Sequence of chain 1.A:
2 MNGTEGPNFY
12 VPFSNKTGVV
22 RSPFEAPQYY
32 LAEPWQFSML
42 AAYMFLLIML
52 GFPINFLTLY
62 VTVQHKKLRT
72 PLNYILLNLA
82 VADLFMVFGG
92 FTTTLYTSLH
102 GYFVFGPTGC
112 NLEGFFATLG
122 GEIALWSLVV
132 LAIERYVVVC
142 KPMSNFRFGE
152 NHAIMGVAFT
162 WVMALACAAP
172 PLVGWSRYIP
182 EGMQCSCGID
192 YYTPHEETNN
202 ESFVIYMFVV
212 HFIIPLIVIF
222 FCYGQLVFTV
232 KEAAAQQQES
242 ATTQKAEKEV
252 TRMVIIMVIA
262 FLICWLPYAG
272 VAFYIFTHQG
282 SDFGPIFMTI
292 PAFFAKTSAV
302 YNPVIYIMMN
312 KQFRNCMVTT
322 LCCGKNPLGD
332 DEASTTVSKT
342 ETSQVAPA

Binding-site contacts:
Ligand atom O5 contacts residue SER282 of chain 1.A at 3.6 Å.
Ligand atom C5 contacts residue ASP283 of chain 1.A at 4.2 Å.
Ligand atom O7 contacts residue MET2 of chain 1.A at 4.2 Å.
Ligand atom O6 contacts residue ASP283 of chain 1.A at 3.1 Å (salt-bridge).
Ligand atom O7 contacts residue ASN3 of chain 1.A at 3.5 Å (h-bond).
Ligand atom C2 contacts residue ASN3 of chain 1.A at 2.5 Å.
Ligand atom O6 contacts residue SER282 of chain 1.A at 3.5 Å.
Ligand atom O5 contacts residue ASN3 of chain 1.A at 2.3 Å (h-bond).
Ligand atom C7 contacts residue GLY281 of chain 1.A at 3.7 Å.
Ligand atom C5 contacts residue ASN3 of chain 1.A at 3.6 Å.
Ligand atom O7 contacts residue GLY281 of chain 1.A at 3.3 Å (h-bond).
Ligand atom C3 contacts residue ASN3 of chain 1.A at 3.8 Å.
Ligand atom C1 contacts residue SER282 of chain 1.A at 4.1 Å.
Ligand atom C2 contacts residue SER282 of chain 1.A at 4.3 Å.
Ligand atom C1 contacts residue GLY281 of chain 1.A at 3.8 Å.
Ligand atom C4 contacts residue ASN3 of chain 1.A at 4.2 Å.
Ligand atom C2 contacts residue GLY281 of chain 1.A at 3.9 Å.
Ligand atom O5 contacts residue ASP283 of chain 1.A at 3.2 Å (salt-bridge).
Ligand atom N2 contacts residue GLY281 of chain 1.A at 4.1 Å.
Ligand atom C7 contacts residue ASN3 of chain 1.A at 3.5 Å.
Ligand atom C1 contacts residue ASN3 of chain 1.A at 1.4 Å.
Ligand atom O5 contacts residue GLY281 of chain 1.A at 4.4 Å.
Ligand atom C1 contacts residue ASP283 of chain 1.A at 4.0 Å.
Ligand atom N2 contacts residue ASN3 of chain 1.A at 2.9 Å (h-bond).
Ligand atom C6 contacts residue ASP283 of chain 1.A at 3.9 Å.

The small molecule below binds the protein below.
Small molecule (SMILES): CC(=O)N[C@H]1[C@H](O[C@H]2[C@H](O)[C@@H](NC(C)=O)CO[C@@H]2CO)O[C@H](CO)[C@@H](O)[C@@H]1O